Sequence of chain 1.B:
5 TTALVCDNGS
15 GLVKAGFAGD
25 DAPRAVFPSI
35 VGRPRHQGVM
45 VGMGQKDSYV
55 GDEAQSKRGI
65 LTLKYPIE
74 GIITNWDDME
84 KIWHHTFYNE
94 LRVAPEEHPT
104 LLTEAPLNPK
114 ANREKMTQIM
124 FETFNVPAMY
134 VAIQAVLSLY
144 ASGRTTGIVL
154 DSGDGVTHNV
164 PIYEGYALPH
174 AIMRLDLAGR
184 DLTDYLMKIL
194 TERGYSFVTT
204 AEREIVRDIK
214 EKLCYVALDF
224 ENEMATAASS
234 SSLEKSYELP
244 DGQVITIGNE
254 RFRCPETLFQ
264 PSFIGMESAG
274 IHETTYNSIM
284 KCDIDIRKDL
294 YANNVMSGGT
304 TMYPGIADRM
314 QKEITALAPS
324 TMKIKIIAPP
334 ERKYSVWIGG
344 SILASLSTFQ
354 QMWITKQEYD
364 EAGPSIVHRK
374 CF

This small molecule binds to this protein.
Small molecule (SMILES): C[C@@H]1NC(=O)[C@H](C[C@@](C)(O)CO)NC(=O)[C@@H]2CC3=C(N=C4C=CC=CC43)SC[C@H](NC(=O)[C@@H]([C@H](C)O)NC1=O)C(=O)N1C[C@H](O)C[C@H]1C(=O)N[C@@H](C)C(=O)N2

Binding-site contacts:
Ligand atom CE3 contacts residue ILE75 of chain 1.C at 3.9 Å (hydrophobic).
Ligand atom CZ3 contacts residue PRO112 of chain 1.C at 3.8 Å (hydrophobic).
Ligand atom CZ2 contacts residue ILE75 of chain 1.C at 3.8 Å (hydrophobic).
Ligand atom C contacts residue GLY197 of chain 1.B at 3.8 Å.
Ligand atom O1 contacts residue GLY197 of chain 1.B at 3.0 Å (h-bond).
Ligand atom O contacts residue GLY197 of chain 1.B at 3.7 Å.
Ligand atom CD2 contacts residue SER199 of chain 1.B at 3.6 Å.
Ligand atom CB contacts residue TYR198 of chain 1.B at 3.5 Å (hydrophobic).
Ligand atom CB contacts residue GLU205 of chain 1.B at 3.5 Å.
Ligand atom CH2 contacts residue LEU110 of chain 1.C at 3.7 Å (hydrophobic).
Ligand atom CE3 contacts residue SER199 of chain 1.B at 3.9 Å.
Ligand atom CB contacts residue GLU72 of chain 1.C at 3.5 Å.
Ligand atom CG contacts residue SER199 of chain 1.B at 3.8 Å.
Ligand atom C contacts residue GLY197 of chain 1.B at 3.9 Å.
Ligand atom CG2 contacts residue GLU205 of chain 1.B at 3.5 Å.
Ligand atom CA contacts residue GLU72 of chain 1.C at 3.8 Å.
Ligand atom CG contacts residue GLY197 of chain 1.B at 3.7 Å.
Ligand atom CA contacts residue GLY197 of chain 1.B at 3.6 Å.
Ligand atom CZ3 contacts residue THR194 of chain 1.B at 3.8 Å.
Ligand atom OG1 contacts residue ARG290 of chain 1.D at 3.2 Å (salt-bridge).
Ligand atom N contacts residue GLY197 of chain 1.B at 2.8 Å (h-bond).
Ligand atom NE1 contacts residue ASP179 of chain 1.C at 3.1 Å (salt-bridge).
Ligand atom CD1 contacts residue ARG196 of chain 1.B at 3.2 Å.
Ligand atom CB contacts residue GLY197 of chain 1.B at 3.5 Å.
Ligand atom CE3 contacts residue GLY197 of chain 1.B at 3.8 Å.
Ligand atom CG contacts residue GLU72 of chain 1.C at 3.5 Å.
Ligand atom CB contacts residue GLY197 of chain 1.B at 3.6 Å.
Ligand atom N contacts residue GLU72 of chain 1.C at 3.0 Å (salt-bridge).
Ligand atom CA contacts residue SER199 of chain 1.B at 3.4 Å.
Ligand atom CZ2 contacts residue ARG177 of chain 1.C at 3.5 Å.
Ligand atom O contacts residue SER199 of chain 1.B at 2.9 Å (h-bond).
Ligand atom CD2 contacts residue ILE75 of chain 1.C at 3.7 Å (hydrophobic).
Ligand atom CE2 contacts residue SER199 of chain 1.B at 3.8 Å.
Ligand atom CE2 contacts residue ASP179 of chain 1.C at 3.8 Å.
Ligand atom CH2 contacts residue THR194 of chain 1.B at 3.9 Å.
Ligand atom N contacts residue GLY197 of chain 1.B at 3.2 Å (h-bond).
Ligand atom O contacts residue TYR198 of chain 1.B at 3.8 Å.
Ligand atom CE2 contacts residue ILE75 of chain 1.C at 3.6 Å (hydrophobic).
Ligand atom CB contacts residue GLU72 of chain 1.C at 3.4 Å.
Ligand atom O contacts residue GLN246 of chain 1.B at 3.3 Å (h-bond).

Sequence of chain 1.D:
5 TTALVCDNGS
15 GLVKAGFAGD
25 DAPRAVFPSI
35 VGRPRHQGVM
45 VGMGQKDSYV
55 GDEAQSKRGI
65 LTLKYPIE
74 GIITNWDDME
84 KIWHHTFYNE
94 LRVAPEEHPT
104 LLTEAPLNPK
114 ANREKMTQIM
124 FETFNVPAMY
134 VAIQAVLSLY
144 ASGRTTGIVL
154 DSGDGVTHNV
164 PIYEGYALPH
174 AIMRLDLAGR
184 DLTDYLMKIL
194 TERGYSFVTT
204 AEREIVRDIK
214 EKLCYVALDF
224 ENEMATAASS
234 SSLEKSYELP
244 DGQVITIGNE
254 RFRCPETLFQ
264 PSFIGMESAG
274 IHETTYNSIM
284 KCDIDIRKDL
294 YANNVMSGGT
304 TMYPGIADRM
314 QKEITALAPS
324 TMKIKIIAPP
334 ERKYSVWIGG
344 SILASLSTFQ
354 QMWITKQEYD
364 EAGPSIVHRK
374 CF

Sequence of chain 1.C:
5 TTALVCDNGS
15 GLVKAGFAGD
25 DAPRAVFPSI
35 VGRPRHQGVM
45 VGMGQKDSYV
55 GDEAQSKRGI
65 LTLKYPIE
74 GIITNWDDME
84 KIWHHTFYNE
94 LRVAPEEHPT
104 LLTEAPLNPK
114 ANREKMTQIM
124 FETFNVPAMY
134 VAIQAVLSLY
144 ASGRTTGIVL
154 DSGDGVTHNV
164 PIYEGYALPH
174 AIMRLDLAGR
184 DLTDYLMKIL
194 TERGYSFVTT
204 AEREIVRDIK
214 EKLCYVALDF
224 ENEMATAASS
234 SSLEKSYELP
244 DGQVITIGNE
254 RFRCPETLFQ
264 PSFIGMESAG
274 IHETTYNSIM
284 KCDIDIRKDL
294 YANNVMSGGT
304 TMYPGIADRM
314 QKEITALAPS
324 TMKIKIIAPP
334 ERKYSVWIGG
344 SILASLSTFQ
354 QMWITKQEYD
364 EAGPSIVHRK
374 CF